Sequence of chain 2.A:
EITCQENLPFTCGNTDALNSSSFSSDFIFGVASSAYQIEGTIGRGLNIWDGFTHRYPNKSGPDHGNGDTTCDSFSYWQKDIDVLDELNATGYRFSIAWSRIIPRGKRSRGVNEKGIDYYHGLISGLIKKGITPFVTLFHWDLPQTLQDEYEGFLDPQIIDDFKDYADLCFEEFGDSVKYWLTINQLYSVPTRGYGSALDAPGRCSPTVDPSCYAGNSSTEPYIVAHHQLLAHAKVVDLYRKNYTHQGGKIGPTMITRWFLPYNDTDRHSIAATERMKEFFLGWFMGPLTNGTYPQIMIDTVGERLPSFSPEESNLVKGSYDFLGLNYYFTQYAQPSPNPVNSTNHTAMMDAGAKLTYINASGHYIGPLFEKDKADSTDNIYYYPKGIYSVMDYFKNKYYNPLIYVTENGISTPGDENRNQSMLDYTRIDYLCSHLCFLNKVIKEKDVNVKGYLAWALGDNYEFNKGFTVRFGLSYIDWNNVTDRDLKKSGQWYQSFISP

The small molecule below binds the protein below.
Small molecule (SMILES): CC(=O)N[C@@H]1[C@@H](O)[C@H](O)[C@@H](CO)O[C@H]1O

Binding-site contacts:
Ligand atom C7 contacts residue ASN60 of chain 2.A at 3.8 Å.
Ligand atom C5 contacts residue ASN60 of chain 2.A at 3.7 Å.
Ligand atom C1 contacts residue ASN60 of chain 2.A at 1.5 Å.
Ligand atom C7 contacts residue SO41 of chain 2.S at 3.6 Å.
Ligand atom C3 contacts residue ASN60 of chain 2.A at 3.9 Å.
Ligand atom C2 contacts residue ASN60 of chain 2.A at 2.7 Å.
Ligand atom O5 contacts residue ASN60 of chain 2.A at 2.4 Å (h-bond).
Ligand atom N2 contacts residue ASN60 of chain 2.A at 2.9 Å (h-bond).
Ligand atom O6 contacts residue TYR58 of chain 2.A at 3.7 Å.
Ligand atom O7 contacts residue SO41 of chain 2.S at 3.1 Å (h-bond).
Ligand atom O7 contacts residue ASN60 of chain 2.A at 4.1 Å.
Ligand atom C4 contacts residue ASN60 of chain 2.A at 4.3 Å.
Ligand atom C2 contacts residue SO41 of chain 2.S at 4.1 Å.
Ligand atom O4 contacts residue SER213 of chain 2.A at 4.1 Å.
Ligand atom C6 contacts residue SER213 of chain 2.A at 4.2 Å.
Ligand atom N2 contacts residue SO41 of chain 2.S at 4.0 Å.
Ligand atom C1 contacts residue SO41 of chain 2.S at 3.9 Å.
Ligand atom C5 contacts residue SER213 of chain 2.A at 4.2 Å.
Ligand atom O6 contacts residue SER213 of chain 2.A at 4.1 Å.